Sequence of chain 1.A:
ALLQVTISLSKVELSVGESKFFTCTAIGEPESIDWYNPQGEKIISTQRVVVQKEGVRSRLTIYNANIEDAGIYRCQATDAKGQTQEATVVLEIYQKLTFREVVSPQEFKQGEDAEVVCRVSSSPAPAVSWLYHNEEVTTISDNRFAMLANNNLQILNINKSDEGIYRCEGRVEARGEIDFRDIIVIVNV

Binding-site contacts:
Ligand atom C3 contacts residue ASN159 of chain 1.A at 3.8 Å.
Ligand atom O5 contacts residue SER161 of chain 1.A at 4.2 Å.
Ligand atom N2 contacts residue ASN159 of chain 1.A at 3.3 Å (h-bond).
Ligand atom C2 contacts residue SER161 of chain 1.A at 3.3 Å.
Ligand atom N2 contacts residue SER161 of chain 1.A at 4.1 Å.
Ligand atom C4 contacts residue ASN159 of chain 1.A at 4.3 Å.
Ligand atom C1 contacts residue SER161 of chain 1.A at 3.6 Å.
Ligand atom C1 contacts residue ASN159 of chain 1.A at 1.4 Å.
Ligand atom O7 contacts residue SER161 of chain 1.A at 4.5 Å.
Ligand atom O3 contacts residue ASN159 of chain 1.A at 4.2 Å.
Ligand atom C8 contacts residue SER161 of chain 1.A at 4.2 Å.
Ligand atom C1 contacts residue LYS160 of chain 1.A at 4.5 Å.
Ligand atom C5 contacts residue ASN159 of chain 1.A at 3.6 Å.
Ligand atom C7 contacts residue SER161 of chain 1.A at 4.0 Å.
Ligand atom C7 contacts residue ASN159 of chain 1.A at 4.1 Å.
Ligand atom O7 contacts residue ARG144 of chain 1.A at 4.0 Å.
Ligand atom C3 contacts residue SER161 of chain 1.A at 4.2 Å.
Ligand atom O5 contacts residue ASN159 of chain 1.A at 2.4 Å (h-bond).
Ligand atom O3 contacts residue SER161 of chain 1.A at 3.5 Å.
Ligand atom C2 contacts residue ASN159 of chain 1.A at 2.5 Å.

The small molecule below binds the protein below.
Small molecule (SMILES): CC(=O)N[C@@H]1[C@@H](O)[C@H](O)[C@@H](CO)O[C@H]1O